A small-molecule ligand and the protein it binds are described below.
Small molecule (SMILES): CC(=O)N[C@@H]1[C@@H](O)[C@H](O)[C@@H](CO)O[C@H]1O

Sequence of chain 1.V:
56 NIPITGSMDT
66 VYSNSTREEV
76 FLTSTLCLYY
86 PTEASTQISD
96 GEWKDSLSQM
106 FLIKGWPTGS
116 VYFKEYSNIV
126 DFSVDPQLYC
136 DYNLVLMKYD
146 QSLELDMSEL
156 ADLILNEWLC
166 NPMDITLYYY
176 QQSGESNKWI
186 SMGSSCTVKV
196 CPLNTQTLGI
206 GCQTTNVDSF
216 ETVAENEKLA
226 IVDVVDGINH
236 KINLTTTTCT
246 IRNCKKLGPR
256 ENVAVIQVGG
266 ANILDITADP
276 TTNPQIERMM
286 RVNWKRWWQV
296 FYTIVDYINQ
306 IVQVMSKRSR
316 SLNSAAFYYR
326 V

Binding-site contacts:
Ligand atom C7 contacts residue ASN69 of chain 1.V at 3.5 Å.
Ligand atom C2 contacts residue ASN69 of chain 1.V at 2.5 Å.
Ligand atom O7 contacts residue ASN69 of chain 1.V at 4.5 Å.
Ligand atom O5 contacts residue ASN69 of chain 1.V at 2.3 Å (h-bond).
Ligand atom C5 contacts residue ASN69 of chain 1.V at 3.6 Å.
Ligand atom C1 contacts residue ASN69 of chain 1.V at 1.4 Å.
Ligand atom C4 contacts residue ASN69 of chain 1.V at 4.2 Å.
Ligand atom C3 contacts residue ASN69 of chain 1.V at 3.8 Å.
Ligand atom C8 contacts residue ASN69 of chain 1.V at 3.8 Å.
Ligand atom N2 contacts residue ASN69 of chain 1.V at 2.7 Å (h-bond).